Binding-site contacts:
Ligand atom O contacts residue LEU4 of chain 2.A at 3.7 Å.
Ligand atom CB contacts residue SER24 of chain 2.A at 3.8 Å.
Ligand atom CA contacts residue ARG6 of chain 2.A at 3.7 Å.
Ligand atom CD1 contacts residue LEU31 of chain 2.A at 3.6 Å (hydrophobic).
Ligand atom CE contacts residue ARG35 of chain 2.A at 3.8 Å.
Ligand atom C contacts residue ASP229 of chain 2.A at 3.8 Å.
Ligand atom C contacts residue ARG34 of chain 2.A at 3.7 Å.
Ligand atom CD1 contacts residue LEU27 of chain 2.A at 3.6 Å (hydrophobic).
Ligand atom CG contacts residue ARG35 of chain 2.A at 3.1 Å.
Ligand atom CA contacts residue SER231 of chain 2.A at 3.6 Å.
Ligand atom CD1 contacts residue ILE230 of chain 2.A at 3.5 Å (hydrophobic).
Ligand atom N contacts residue ARG34 of chain 2.A at 3.9 Å.
Ligand atom CD2 contacts residue GLU20 of chain 2.A at 3.6 Å.
Ligand atom CB contacts residue ARG35 of chain 2.A at 3.4 Å.
Ligand atom O contacts residue ARG34 of chain 2.A at 2.8 Å (salt-bridge).
Ligand atom CG contacts residue ILE230 of chain 2.A at 3.6 Å (hydrophobic).
Ligand atom CB contacts residue ILE230 of chain 2.A at 3.6 Å (hydrophobic).
Ligand atom CE contacts residue VAL36 of chain 2.A at 3.7 Å (hydrophobic).
Ligand atom CD2 contacts residue SER24 of chain 2.A at 3.5 Å.
Ligand atom N contacts residue ARG34 of chain 2.A at 3.4 Å (salt-bridge).
Ligand atom CA contacts residue ASP229 of chain 2.A at 3.8 Å.
Ligand atom OG contacts residue ARG34 of chain 2.A at 3.7 Å.
Ligand atom NZ contacts residue THR217 of chain 2.A at 3.8 Å.
Ligand atom O contacts residue ARG6 of chain 2.A at 3.4 Å (salt-bridge).
Ligand atom N contacts residue ILE230 of chain 2.A at 3.1 Å (h-bond).
Ligand atom CD1 contacts residue LYS28 of chain 2.A at 3.4 Å.
Ligand atom O contacts residue SER231 of chain 2.A at 3.2 Å.
Ligand atom O contacts residue ASN2 of chain 2.A at 3.8 Å.
Ligand atom N contacts residue ASP229 of chain 2.A at 2.8 Å (salt-bridge).
Ligand atom OG contacts residue ASP229 of chain 2.A at 3.6 Å.
Ligand atom CG2 contacts residue LEU31 of chain 2.A at 3.8 Å (hydrophobic).
Ligand atom O contacts residue ILE232 of chain 2.A at 3.6 Å (h-bond).
Ligand atom CE contacts residue VAL37 of chain 2.A at 3.7 Å (hydrophobic).
Ligand atom CA contacts residue ARG35 of chain 2.A at 3.8 Å.
Ligand atom C contacts residue SER231 of chain 2.A at 3.8 Å.
Ligand atom CD1 contacts residue LEU27 of chain 2.A at 3.8 Å (hydrophobic).
Ligand atom N contacts residue ARG34 of chain 2.A at 3.7 Å.
Ligand atom CA contacts residue ASP229 of chain 2.A at 3.6 Å.
Ligand atom CB contacts residue VAL39 of chain 2.A at 3.7 Å (hydrophobic).
Ligand atom N contacts residue ASP229 of chain 2.A at 3.2 Å (salt-bridge).

This small molecule binds to this protein.
Small molecule (SMILES): CC[C@H](C)[C@H](NC(=O)[C@H](CC(N)=O)NC(=O)[C@H](CC(C)C)NC(=O)[C@H](CO)NC(=O)CNC(=O)[C@@H](N)CO)C(=O)NCC(=O)N[C@@H](CO)C(=O)N[C@@H](CC(C)C)C(=O)N[C@H](C=O)CCCCN

Sequence of chain 2.A:
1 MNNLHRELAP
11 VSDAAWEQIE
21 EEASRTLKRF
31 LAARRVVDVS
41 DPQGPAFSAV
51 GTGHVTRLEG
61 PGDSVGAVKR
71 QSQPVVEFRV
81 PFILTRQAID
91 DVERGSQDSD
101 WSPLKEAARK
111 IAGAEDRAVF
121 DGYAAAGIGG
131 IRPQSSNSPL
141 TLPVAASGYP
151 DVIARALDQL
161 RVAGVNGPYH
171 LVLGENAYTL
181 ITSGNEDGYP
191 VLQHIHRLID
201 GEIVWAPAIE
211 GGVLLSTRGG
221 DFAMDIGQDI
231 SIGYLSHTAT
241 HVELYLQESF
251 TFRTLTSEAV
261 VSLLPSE